Binding-site contacts:
Ligand atom C contacts residue TYR271 of chain 1.A at 3.7 Å (hydrophobic).
Ligand atom CB contacts residue TYR499 of chain 1.A at 3.9 Å (hydrophobic).
Ligand atom CG contacts residue HIS120 of chain 1.B at 4.1 Å.
Ligand atom OB contacts residue ILE410 of chain 1.A at 3.8 Å.
Ligand atom CZ contacts residue ARG303 of chain 1.A at 4.2 Å.
Ligand atom CG contacts residue ASP301 of chain 1.A at 3.4 Å.
Ligand atom CZ contacts residue ASP301 of chain 1.A at 3.8 Å.
Ligand atom NH1 contacts residue MET306 of chain 1.A at 3.6 Å.
Ligand atom CZ contacts residue ILE573 of chain 1.A at 4.1 Å (hydrophobic).
Ligand atom OA contacts residue HIS415 of chain 1.A at 3.0 Å (h-bond).
Ligand atom CA contacts residue HIS120 of chain 1.B at 4.0 Å.
Ligand atom CB contacts residue ARG36 of chain 1.B at 3.9 Å.
Ligand atom NH1 contacts residue ILE573 of chain 1.A at 4.4 Å.
Ligand atom CA contacts residue GLN121 of chain 1.B at 3.6 Å.
Ligand atom NH1 contacts residue ARG303 of chain 1.A at 3.4 Å (salt-bridge).
Ligand atom NH2 contacts residue LEU571 of chain 1.A at 2.9 Å (h-bond).
Ligand atom CG contacts residue TYR271 of chain 1.A at 3.7 Å (hydrophobic).
Ligand atom OB contacts residue LEU495 of chain 1.A at 4.1 Å.
Ligand atom NH1 contacts residue LEU571 of chain 1.A at 4.2 Å.
Ligand atom NH2 contacts residue TYR499 of chain 1.A at 4.4 Å.
Ligand atom CB contacts residue GLN121 of chain 1.B at 4.1 Å.
Ligand atom OB contacts residue SER436 of chain 1.A at 4.1 Å.
Ligand atom CD contacts residue TYR271 of chain 1.A at 4.0 Å (hydrophobic).
Ligand atom CG contacts residue TYR499 of chain 1.A at 4.4 Å (hydrophobic).
Ligand atom C contacts residue ARG414 of chain 1.A at 3.9 Å.
Ligand atom CA contacts residue TYR271 of chain 1.A at 4.1 Å (hydrophobic).
Ligand atom NE contacts residue ASP301 of chain 1.A at 3.0 Å (salt-bridge).
Ligand atom CD contacts residue ARG36 of chain 1.B at 4.3 Å.
Ligand atom OB contacts residue ARG414 of chain 1.A at 3.1 Å (salt-bridge).
Ligand atom OA contacts residue LEU495 of chain 1.A at 3.9 Å.
Ligand atom CD contacts residue ASP301 of chain 1.A at 3.7 Å.
Ligand atom C contacts residue HIS415 of chain 1.A at 3.8 Å.
Ligand atom CB contacts residue TYR271 of chain 1.A at 3.3 Å (hydrophobic).
Ligand atom C contacts residue LEU495 of chain 1.A at 4.1 Å (hydrophobic).
Ligand atom OB contacts residue HIS415 of chain 1.A at 3.9 Å.
Ligand atom OA contacts residue TYR271 of chain 1.A at 2.7 Å (h-bond).
Ligand atom CD contacts residue TYR499 of chain 1.A at 4.0 Å (hydrophobic).
Ligand atom CZ contacts residue LEU571 of chain 1.A at 4.0 Å (hydrophobic).
Ligand atom NH1 contacts residue ASP301 of chain 1.A at 3.3 Å (salt-bridge).
Ligand atom NH2 contacts residue ILE573 of chain 1.A at 3.6 Å.

Sequence of chain 1.B:
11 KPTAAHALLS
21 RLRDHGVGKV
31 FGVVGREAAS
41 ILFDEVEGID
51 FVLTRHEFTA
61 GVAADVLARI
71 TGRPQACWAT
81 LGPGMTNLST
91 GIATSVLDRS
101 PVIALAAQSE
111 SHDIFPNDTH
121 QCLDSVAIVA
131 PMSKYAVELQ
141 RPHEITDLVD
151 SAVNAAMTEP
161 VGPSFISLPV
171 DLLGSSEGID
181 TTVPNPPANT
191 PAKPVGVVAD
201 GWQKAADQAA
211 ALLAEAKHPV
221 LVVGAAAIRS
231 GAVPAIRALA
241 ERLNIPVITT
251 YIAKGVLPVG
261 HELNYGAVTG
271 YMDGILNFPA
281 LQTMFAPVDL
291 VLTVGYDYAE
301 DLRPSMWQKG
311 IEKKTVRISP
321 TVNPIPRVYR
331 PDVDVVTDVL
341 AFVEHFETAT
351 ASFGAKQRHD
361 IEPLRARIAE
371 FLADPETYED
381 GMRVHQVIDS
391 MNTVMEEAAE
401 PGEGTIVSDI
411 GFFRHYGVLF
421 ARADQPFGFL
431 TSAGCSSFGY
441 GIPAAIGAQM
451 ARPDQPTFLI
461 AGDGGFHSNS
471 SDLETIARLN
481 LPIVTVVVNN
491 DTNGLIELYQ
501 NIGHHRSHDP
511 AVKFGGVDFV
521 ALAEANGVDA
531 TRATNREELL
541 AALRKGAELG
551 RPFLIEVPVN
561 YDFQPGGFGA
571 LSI

A protein and the small-molecule ligand that binds it are described below.
Small molecule (SMILES): [H]/N=C(/N)NCCCCC(=O)O

Sequence of chain 1.A:
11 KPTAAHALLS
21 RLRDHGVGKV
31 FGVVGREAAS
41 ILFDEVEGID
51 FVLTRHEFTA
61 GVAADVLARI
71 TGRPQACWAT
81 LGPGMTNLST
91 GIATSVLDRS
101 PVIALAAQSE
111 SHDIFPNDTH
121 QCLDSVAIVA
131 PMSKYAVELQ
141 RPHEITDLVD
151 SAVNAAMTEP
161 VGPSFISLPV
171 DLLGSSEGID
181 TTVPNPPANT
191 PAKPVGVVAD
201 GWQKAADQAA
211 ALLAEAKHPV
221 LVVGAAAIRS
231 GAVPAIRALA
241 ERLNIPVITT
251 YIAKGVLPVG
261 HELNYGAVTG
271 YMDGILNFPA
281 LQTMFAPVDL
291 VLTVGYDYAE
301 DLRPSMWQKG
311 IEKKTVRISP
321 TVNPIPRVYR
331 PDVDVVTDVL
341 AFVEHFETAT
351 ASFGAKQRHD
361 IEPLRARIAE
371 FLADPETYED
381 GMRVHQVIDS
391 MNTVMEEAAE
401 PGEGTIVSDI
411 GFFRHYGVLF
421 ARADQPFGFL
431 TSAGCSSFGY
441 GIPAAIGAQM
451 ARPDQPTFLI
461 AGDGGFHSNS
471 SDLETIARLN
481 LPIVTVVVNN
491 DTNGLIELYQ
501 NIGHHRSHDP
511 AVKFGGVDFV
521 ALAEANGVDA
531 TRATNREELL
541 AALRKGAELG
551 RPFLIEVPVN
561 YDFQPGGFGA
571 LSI